Sequence of chain 1.W:
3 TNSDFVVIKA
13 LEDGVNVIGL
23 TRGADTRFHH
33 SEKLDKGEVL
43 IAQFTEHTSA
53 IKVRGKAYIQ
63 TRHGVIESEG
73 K

Binding-site contacts:
Ligand atom O contacts residue GLY25 of chain 1.W at 3.0 Å (h-bond).
Ligand atom N contacts residue ASP27 of chain 1.W at 3.1 Å (salt-bridge).
Ligand atom CB contacts residue THR23 of chain 1.W at 3.8 Å.
Ligand atom CZ2 contacts residue ILE53 of chain 1.V at 3.8 Å (hydrophobic).
Ligand atom CB contacts residue THR28 of chain 1.W at 3.5 Å.
Ligand atom CA contacts residue GLY25 of chain 1.W at 3.5 Å.
Ligand atom O contacts residue ARG24 of chain 1.W at 3.6 Å.
Ligand atom CE3 contacts residue HIS32 of chain 1.V at 3.8 Å.
Ligand atom C contacts residue SER51 of chain 1.W at 3.6 Å.
Ligand atom OXT contacts residue GLY25 of chain 1.W at 4.0 Å.
Ligand atom OXT contacts residue HIS49 of chain 1.V at 3.9 Å.
Ligand atom CH2 contacts residue ILE20 of chain 1.V at 4.0 Å (hydrophobic).
Ligand atom OXT contacts residue THR50 of chain 1.V at 2.8 Å (h-bond).
Ligand atom C contacts residue THR47 of chain 1.V at 3.5 Å.
Ligand atom CD1 contacts residue SER51 of chain 1.W at 3.6 Å.
Ligand atom CA contacts residue THR28 of chain 1.W at 3.1 Å.
Ligand atom CZ3 contacts residue GLY21 of chain 1.V at 3.6 Å.
Ligand atom C contacts residue THR50 of chain 1.V at 3.9 Å.
Ligand atom CE2 contacts residue GLN45 of chain 1.V at 3.9 Å.
Ligand atom CH2 contacts residue GLY21 of chain 1.V at 3.5 Å.
Ligand atom CZ2 contacts residue THR50 of chain 1.V at 3.9 Å.
Ligand atom CD2 contacts residue THR50 of chain 1.V at 4.0 Å.
Ligand atom CZ3 contacts residue HIS32 of chain 1.V at 3.9 Å.
Ligand atom CA contacts residue SER51 of chain 1.W at 4.0 Å.
Ligand atom NE1 contacts residue ALA44 of chain 1.V at 4.0 Å.
Ligand atom NE1 contacts residue GLN45 of chain 1.V at 2.8 Å (h-bond).
Ligand atom CG contacts residue SER51 of chain 1.W at 4.0 Å.
Ligand atom N contacts residue THR23 of chain 1.W at 2.8 Å (h-bond).
Ligand atom CA contacts residue THR23 of chain 1.W at 3.8 Å.
Ligand atom CE2 contacts residue THR50 of chain 1.V at 4.1 Å.
Ligand atom C contacts residue GLY25 of chain 1.W at 3.4 Å.
Ligand atom OXT contacts residue THR47 of chain 1.V at 2.5 Å (h-bond).
Ligand atom CD1 contacts residue GLN45 of chain 1.V at 3.5 Å.
Ligand atom O contacts residue SER51 of chain 1.W at 3.0 Å (h-bond).
Ligand atom CD1 contacts residue THR47 of chain 1.V at 3.7 Å.
Ligand atom N contacts residue THR28 of chain 1.W at 2.8 Å (h-bond).
Ligand atom O contacts residue THR47 of chain 1.V at 3.5 Å.
Ligand atom CB contacts residue SER51 of chain 1.W at 3.5 Å.
Ligand atom N contacts residue GLY25 of chain 1.W at 2.8 Å (h-bond).
Ligand atom O contacts residue THR23 of chain 1.W at 4.0 Å.

A protein and the small-molecule ligand that binds it are described below.
Small molecule (SMILES): N[C@@H](Cc1c[nH]c2ccccc12)C(=O)O

Sequence of chain 1.V:
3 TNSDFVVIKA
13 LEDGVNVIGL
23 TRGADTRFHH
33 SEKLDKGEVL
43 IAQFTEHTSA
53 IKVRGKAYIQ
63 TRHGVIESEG